The protein below binds the small molecule below.
Small molecule (SMILES): CC(=O)O[C@H]1C(=O)[C@@]2(C)[C@H]([C@H](OC(=O)c3ccccc3)[C@]3(O)C[C@H](OC(=O)[C@H](O)[C@@H](NC(=O)c4ccccc4)c4ccccc4)C(C)=C1C3(C)C)[C@]1(OC(C)=O)CO[C@@H]1C[C@@H]2O

Binding-site contacts:
Ligand atom C33 contacts residue ASP26 of chain 1.B at 3.7 Å.
Ligand atom C40 contacts residue ALA231 of chain 1.B at 3.4 Å (hydrophobic).
Ligand atom C42 contacts residue VAL23 of chain 1.B at 3.5 Å (hydrophobic).
Ligand atom C14 contacts residue THR274 of chain 1.B at 3.3 Å.
Ligand atom O13 contacts residue ARG359 of chain 1.B at 3.2 Å (salt-bridge).
Ligand atom C38 contacts residue PRO358 of chain 1.B at 3.5 Å (hydrophobic).
Ligand atom O06 contacts residue LEU273 of chain 1.B at 3.5 Å.
Ligand atom O12 contacts residue GLY360 of chain 1.B at 3.5 Å (h-bond).
Ligand atom C07 contacts residue LEU228 of chain 1.B at 3.6 Å (hydrophobic).
Ligand atom O13 contacts residue GLY360 of chain 1.B at 3.6 Å.
Ligand atom C40 contacts residue SER234 of chain 1.B at 3.0 Å.
Ligand atom C39 contacts residue PHE270 of chain 1.B at 3.4 Å (hydrophobic).
Ligand atom C41 contacts residue SER234 of chain 1.B at 3.5 Å.
Ligand atom C39 contacts residue ALA231 of chain 1.B at 3.3 Å (hydrophobic).
Ligand atom C40 contacts residue GLU27 of chain 1.B at 3.4 Å.
Ligand atom C32 contacts residue VAL23 of chain 1.B at 3.5 Å (hydrophobic).
Ligand atom C16 contacts residue THR274 of chain 1.B at 3.4 Å.
Ligand atom C36 contacts residue HIS227 of chain 1.B at 3.2 Å.
Ligand atom C19 contacts residue THR274 of chain 1.B at 3.0 Å.
Ligand atom C15 contacts residue THR274 of chain 1.B at 3.7 Å.
Ligand atom C37 contacts residue PRO358 of chain 1.B at 3.7 Å (hydrophobic).
Ligand atom C06 contacts residue HIS227 of chain 1.B at 3.6 Å.
Ligand atom C19 contacts residue ARG276 of chain 1.B at 3.7 Å.
Ligand atom C41 contacts residue VAL23 of chain 1.B at 3.7 Å (hydrophobic).
Ligand atom C41 contacts residue GLU27 of chain 1.B at 3.1 Å.
Ligand atom C38 contacts residue PHE270 of chain 1.B at 3.6 Å (hydrophobic).
Ligand atom C39 contacts residue PRO358 of chain 1.B at 3.8 Å (hydrophobic).
Ligand atom C08 contacts residue LEU228 of chain 1.B at 3.8 Å (hydrophobic).
Ligand atom O06 contacts residue PRO272 of chain 1.B at 3.4 Å (h-bond).
Ligand atom O06 contacts residue THR274 of chain 1.B at 2.7 Å (h-bond).
Ligand atom O13 contacts residue PRO358 of chain 1.B at 3.2 Å.
Ligand atom O14 contacts residue HIS227 of chain 1.B at 2.9 Å.
Ligand atom C09 contacts residue HIS227 of chain 1.B at 3.8 Å.
Ligand atom C33 contacts residue VAL23 of chain 1.B at 3.6 Å (hydrophobic).
Ligand atom C08 contacts residue HIS227 of chain 1.B at 3.4 Å.
Ligand atom C39 contacts residue SER234 of chain 1.B at 3.8 Å.
Ligand atom C28 contacts residue PRO358 of chain 1.B at 3.6 Å (hydrophobic).
Ligand atom C07 contacts residue HIS227 of chain 1.B at 3.2 Å.
Ligand atom C15 contacts residue PRO272 of chain 1.B at 3.1 Å (hydrophobic).
Ligand atom O08 contacts residue ARG276 of chain 1.B at 3.7 Å.

Sequence of chain 1.B:
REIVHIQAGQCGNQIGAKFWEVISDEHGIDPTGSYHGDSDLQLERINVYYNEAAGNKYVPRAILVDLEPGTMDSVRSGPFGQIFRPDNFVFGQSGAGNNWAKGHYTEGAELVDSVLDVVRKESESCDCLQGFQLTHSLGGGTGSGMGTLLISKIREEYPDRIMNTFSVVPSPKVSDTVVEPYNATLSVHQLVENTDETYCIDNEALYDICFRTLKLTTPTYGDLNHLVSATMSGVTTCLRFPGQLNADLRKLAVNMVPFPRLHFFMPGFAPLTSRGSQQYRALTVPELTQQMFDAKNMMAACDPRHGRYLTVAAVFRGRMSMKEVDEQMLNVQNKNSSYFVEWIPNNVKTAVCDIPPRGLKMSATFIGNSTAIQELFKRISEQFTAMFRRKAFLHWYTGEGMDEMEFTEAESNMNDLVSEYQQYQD